Sequence of chain 1.A:
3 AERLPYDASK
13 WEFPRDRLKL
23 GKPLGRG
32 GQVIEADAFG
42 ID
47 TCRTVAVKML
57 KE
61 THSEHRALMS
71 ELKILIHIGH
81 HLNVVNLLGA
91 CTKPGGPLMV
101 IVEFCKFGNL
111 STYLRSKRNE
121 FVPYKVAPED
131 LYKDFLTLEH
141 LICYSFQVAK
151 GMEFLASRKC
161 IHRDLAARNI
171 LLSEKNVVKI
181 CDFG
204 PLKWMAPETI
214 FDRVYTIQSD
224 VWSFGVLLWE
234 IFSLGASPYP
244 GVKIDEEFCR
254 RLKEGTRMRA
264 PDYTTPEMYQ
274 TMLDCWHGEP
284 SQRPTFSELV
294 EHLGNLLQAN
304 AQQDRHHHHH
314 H

The small molecule below binds the protein below.
Small molecule (SMILES): CC1(C)CNc2cc(NC(=O)c3cccnc3NCc3ccncc3)ccc21

Binding-site contacts:
Ligand atom N6 contacts residue VAL34 of chain 1.A at 3.5 Å.
Ligand atom N6 contacts residue ALA52 of chain 1.A at 3.8 Å.
Ligand atom C8 contacts residue LYS54 of chain 1.A at 3.8 Å.
Ligand atom C9 contacts residue VAL102 of chain 1.A at 3.8 Å (hydrophobic).
Ligand atom C18 contacts residue ALA52 of chain 1.A at 3.8 Å (hydrophobic).
Ligand atom N12 contacts residue ASP182 of chain 1.A at 3.8 Å.
Ligand atom C17 contacts residue LEU171 of chain 1.A at 3.5 Å (hydrophobic).
Ligand atom C18 contacts residue CYS105 of chain 1.A at 3.9 Å (hydrophobic).
Ligand atom C10 contacts residue ASP182 of chain 1.A at 3.6 Å.
Ligand atom O11 contacts residue ASP182 of chain 1.A at 3.0 Å (salt-bridge).
Ligand atom C24 contacts residue ASP182 of chain 1.A at 3.8 Å.
Ligand atom N19 contacts residue CYS105 of chain 1.A at 3.2 Å (h-bond).
Ligand atom C4 contacts residue LYS54 of chain 1.A at 3.4 Å.
Ligand atom C2 contacts residue HIS162 of chain 1.A at 3.5 Å.
Ligand atom C26 contacts residue ASP182 of chain 1.A at 3.7 Å.
Ligand atom C20 contacts residue PHE104 of chain 1.A at 3.8 Å (hydrophobic).
Ligand atom C9 contacts residue LYS54 of chain 1.A at 3.7 Å.
Ligand atom C21 contacts residue PHE183 of chain 1.A at 3.8 Å (hydrophobic).
Ligand atom C22 contacts residue GLU71 of chain 1.A at 3.5 Å.
Ligand atom C23 contacts residue LEU75 of chain 1.A at 3.8 Å (hydrophobic).
Ligand atom C5 contacts residue VAL53 of chain 1.A at 3.8 Å (hydrophobic).
Ligand atom N19 contacts residue LEU171 of chain 1.A at 3.7 Å.
Ligand atom C18 contacts residue LEU171 of chain 1.A at 3.3 Å (hydrophobic).
Ligand atom C15 contacts residue PHE183 of chain 1.A at 3.7 Å (hydrophobic).
Ligand atom N19 contacts residue ALA52 of chain 1.A at 3.8 Å.
Ligand atom C3 contacts residue ILE78 of chain 1.A at 3.5 Å (hydrophobic).
Ligand atom O11 contacts residue VAL85 of chain 1.A at 3.7 Å.
Ligand atom C22 contacts residue ASP182 of chain 1.A at 3.6 Å.
Ligand atom C24 contacts residue VAL85 of chain 1.A at 3.3 Å (hydrophobic).
Ligand atom N19 contacts residue PHE104 of chain 1.A at 3.8 Å.
Ligand atom C5 contacts residue ALA52 of chain 1.A at 3.6 Å (hydrophobic).
Ligand atom N12 contacts residue GLU71 of chain 1.A at 3.1 Å (salt-bridge).
Ligand atom C4 contacts residue VAL100 of chain 1.A at 3.5 Å (hydrophobic).
Ligand atom C13 contacts residue GLU71 of chain 1.A at 3.7 Å.
Ligand atom C9 contacts residue GLU71 of chain 1.A at 3.4 Å.
Ligand atom O11 contacts residue CYS181 of chain 1.A at 3.2 Å.
Ligand atom C13 contacts residue ASP182 of chain 1.A at 3.8 Å.
Ligand atom C17 contacts residue ALA52 of chain 1.A at 3.8 Å (hydrophobic).
Ligand atom C5 contacts residue LYS54 of chain 1.A at 3.7 Å.
Ligand atom C18 contacts residue GLU103 of chain 1.A at 3.3 Å.